Binding-site contacts:
Ligand atom N2 contacts residue TYR694 of chain 16.A at 4.5 Å.
Ligand atom N2 contacts residue ASN666 of chain 16.A at 3.0 Å (h-bond).
Ligand atom C2 contacts residue ASN666 of chain 16.A at 2.5 Å.
Ligand atom O7 contacts residue ASN666 of chain 16.A at 4.0 Å.
Ligand atom O5 contacts residue ASN666 of chain 16.A at 2.3 Å (h-bond).
Ligand atom C8 contacts residue LEU693 of chain 16.A at 4.2 Å (hydrophobic).
Ligand atom C1 contacts residue ASN666 of chain 16.A at 1.4 Å.
Ligand atom C5 contacts residue ASN666 of chain 16.A at 3.6 Å.
Ligand atom C6 contacts residue THR663 of chain 16.A at 3.7 Å.
Ligand atom C7 contacts residue TYR694 of chain 16.A at 4.5 Å (hydrophobic).
Ligand atom C4 contacts residue ASN666 of chain 16.A at 4.2 Å.
Ligand atom C8 contacts residue TYR694 of chain 16.A at 3.4 Å (hydrophobic).
Ligand atom C5 contacts residue THR663 of chain 16.A at 4.3 Å.
Ligand atom C7 contacts residue ASN666 of chain 16.A at 3.7 Å.
Ligand atom C3 contacts residue ASN666 of chain 16.A at 3.8 Å.

Sequence of chain 16.A:
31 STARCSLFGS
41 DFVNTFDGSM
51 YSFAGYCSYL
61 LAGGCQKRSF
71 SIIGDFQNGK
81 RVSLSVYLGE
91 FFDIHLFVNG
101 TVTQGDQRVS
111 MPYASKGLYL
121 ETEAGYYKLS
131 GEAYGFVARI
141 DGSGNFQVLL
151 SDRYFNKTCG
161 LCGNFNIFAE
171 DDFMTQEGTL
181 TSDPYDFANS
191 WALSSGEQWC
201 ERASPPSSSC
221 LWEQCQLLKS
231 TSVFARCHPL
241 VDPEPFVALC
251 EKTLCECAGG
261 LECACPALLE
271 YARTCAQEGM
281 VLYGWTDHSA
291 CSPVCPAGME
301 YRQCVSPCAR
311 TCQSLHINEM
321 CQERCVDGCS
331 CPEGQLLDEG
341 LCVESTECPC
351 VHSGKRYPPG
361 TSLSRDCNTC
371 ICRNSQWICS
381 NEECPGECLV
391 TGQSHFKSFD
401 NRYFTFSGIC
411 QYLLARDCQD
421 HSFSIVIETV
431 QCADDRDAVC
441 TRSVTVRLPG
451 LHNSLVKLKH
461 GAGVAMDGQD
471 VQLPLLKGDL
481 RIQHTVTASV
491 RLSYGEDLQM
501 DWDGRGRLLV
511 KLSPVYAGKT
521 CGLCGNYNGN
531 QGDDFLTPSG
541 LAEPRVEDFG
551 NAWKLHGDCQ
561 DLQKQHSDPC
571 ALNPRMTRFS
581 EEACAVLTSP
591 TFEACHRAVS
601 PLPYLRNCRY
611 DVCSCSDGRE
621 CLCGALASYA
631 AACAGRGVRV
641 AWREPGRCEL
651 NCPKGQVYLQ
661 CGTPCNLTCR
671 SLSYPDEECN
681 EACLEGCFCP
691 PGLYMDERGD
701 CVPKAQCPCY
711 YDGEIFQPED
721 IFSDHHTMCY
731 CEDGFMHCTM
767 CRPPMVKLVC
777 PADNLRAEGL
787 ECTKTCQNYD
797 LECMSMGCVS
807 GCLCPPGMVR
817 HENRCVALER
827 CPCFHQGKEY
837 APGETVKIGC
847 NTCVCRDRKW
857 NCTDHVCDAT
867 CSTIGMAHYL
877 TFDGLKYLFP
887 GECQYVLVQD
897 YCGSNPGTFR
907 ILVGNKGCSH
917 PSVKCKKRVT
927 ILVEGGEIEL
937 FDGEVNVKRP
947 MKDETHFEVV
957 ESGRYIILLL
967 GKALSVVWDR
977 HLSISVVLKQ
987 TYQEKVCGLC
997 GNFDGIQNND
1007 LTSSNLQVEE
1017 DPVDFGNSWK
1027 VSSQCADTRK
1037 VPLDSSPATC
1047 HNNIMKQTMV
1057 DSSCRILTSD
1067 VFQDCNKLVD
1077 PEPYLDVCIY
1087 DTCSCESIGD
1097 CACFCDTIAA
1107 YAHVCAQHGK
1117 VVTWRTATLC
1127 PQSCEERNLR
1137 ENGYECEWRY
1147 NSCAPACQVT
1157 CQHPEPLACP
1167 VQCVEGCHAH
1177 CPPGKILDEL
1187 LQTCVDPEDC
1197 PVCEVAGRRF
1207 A

A small-molecule ligand and the protein it binds are described below.
Small molecule (SMILES): CC(=O)N[C@@H]1[C@@H](O)[C@H](O)[C@@H](CO)O[C@H]1O